Binding-site contacts:
Ligand atom C1 contacts residue ASN308 of chain 1.C at 1.4 Å.
Ligand atom C6 contacts residue SER369 of chain 1.C at 3.7 Å.
Ligand atom C1 contacts residue SER369 of chain 1.C at 4.3 Å.
Ligand atom N2 contacts residue ASN308 of chain 1.C at 2.9 Å (h-bond).
Ligand atom O4 contacts residue THR368 of chain 1.C at 3.9 Å.
Ligand atom O7 contacts residue LYS304 of chain 1.C at 3.3 Å.
Ligand atom C4 contacts residue ASN308 of chain 1.C at 4.2 Å.
Ligand atom O4 contacts residue SER369 of chain 1.C at 4.2 Å.
Ligand atom C2 contacts residue ASN308 of chain 1.C at 2.5 Å.
Ligand atom O6 contacts residue THR368 of chain 1.C at 4.0 Å.
Ligand atom C5 contacts residue ASN308 of chain 1.C at 3.7 Å.
Ligand atom C7 contacts residue SER378 of chain 1.C at 4.1 Å.
Ligand atom C7 contacts residue LYS304 of chain 1.C at 4.3 Å.
Ligand atom C8 contacts residue ASN308 of chain 1.C at 3.9 Å.
Ligand atom C5 contacts residue SER369 of chain 1.C at 3.2 Å.
Ligand atom O5 contacts residue ASN308 of chain 1.C at 2.4 Å (h-bond).
Ligand atom C3 contacts residue ASN308 of chain 1.C at 3.8 Å.
Ligand atom C7 contacts residue ASN308 of chain 1.C at 3.6 Å.
Ligand atom C5 contacts residue THR368 of chain 1.C at 4.2 Å.
Ligand atom C4 contacts residue SER369 of chain 1.C at 4.2 Å.
Ligand atom C8 contacts residue SER378 of chain 1.C at 4.3 Å.
Ligand atom O5 contacts residue SER369 of chain 1.C at 4.0 Å.
Ligand atom C6 contacts residue THR368 of chain 1.C at 3.3 Å.
Ligand atom O7 contacts residue ASN308 of chain 1.C at 4.5 Å.
Ligand atom O7 contacts residue SER378 of chain 1.C at 3.2 Å (h-bond).

Sequence of chain 1.C:
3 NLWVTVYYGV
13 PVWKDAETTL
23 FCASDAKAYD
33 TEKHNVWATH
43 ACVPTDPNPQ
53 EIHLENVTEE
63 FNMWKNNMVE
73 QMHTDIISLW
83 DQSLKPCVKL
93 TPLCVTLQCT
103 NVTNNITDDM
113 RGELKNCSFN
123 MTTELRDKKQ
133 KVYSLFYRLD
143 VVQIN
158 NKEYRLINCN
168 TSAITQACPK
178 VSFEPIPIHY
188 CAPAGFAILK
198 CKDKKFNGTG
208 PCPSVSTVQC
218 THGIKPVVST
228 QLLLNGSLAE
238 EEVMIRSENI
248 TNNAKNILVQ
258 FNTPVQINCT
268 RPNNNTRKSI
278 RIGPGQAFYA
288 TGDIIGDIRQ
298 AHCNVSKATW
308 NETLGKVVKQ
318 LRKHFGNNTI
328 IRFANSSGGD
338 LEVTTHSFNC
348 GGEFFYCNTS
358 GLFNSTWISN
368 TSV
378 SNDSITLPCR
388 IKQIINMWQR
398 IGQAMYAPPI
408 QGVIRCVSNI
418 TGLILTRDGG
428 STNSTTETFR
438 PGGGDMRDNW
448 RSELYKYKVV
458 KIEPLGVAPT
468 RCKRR

The small molecule below binds the protein below.
Small molecule (SMILES): CC(=O)N[C@@H]1[C@@H](O)[C@H](O)[C@@H](CO)O[C@H]1O